This small molecule binds to this protein.
Small molecule (SMILES): CC(=O)N[C@H]1[C@H](O[C@H]2[C@H](O)[C@@H](NC(C)=O)CO[C@@H]2CO)O[C@H](CO)[C@@H](O)[C@@H]1O

Binding-site contacts:
Ligand atom O3 contacts residue NAG2 of chain 2.E at 4.4 Å.
Ligand atom C8 contacts residue GLU2 of chain 2.A at 4.2 Å.
Ligand atom C2 contacts residue ASN5 of chain 2.A at 2.4 Å.
Ligand atom O6 contacts residue NAG2 of chain 2.E at 3.8 Å.
Ligand atom O5 contacts residue ASN5 of chain 2.A at 2.4 Å (h-bond).
Ligand atom C8 contacts residue TYR203 of chain 2.A at 4.0 Å (hydrophobic).
Ligand atom C8 contacts residue SER7 of chain 2.A at 3.6 Å.
Ligand atom O7 contacts residue NAG2 of chain 2.E at 3.0 Å.
Ligand atom N2 contacts residue ASN5 of chain 2.A at 2.9 Å (h-bond).
Ligand atom C3 contacts residue SER7 of chain 2.A at 4.4 Å.
Ligand atom O7 contacts residue NAG1 of chain 2.E at 3.9 Å.
Ligand atom C6 contacts residue GLU2 of chain 2.A at 4.5 Å.
Ligand atom C3 contacts residue ASN5 of chain 2.A at 3.7 Å.
Ligand atom C2 contacts residue SER7 of chain 2.A at 3.8 Å.
Ligand atom C1 contacts residue SER7 of chain 2.A at 3.5 Å.
Ligand atom C7 contacts residue SER7 of chain 2.A at 3.8 Å.
Ligand atom O6 contacts residue GLU2 of chain 2.A at 3.6 Å (salt-bridge).
Ligand atom C7 contacts residue NAG2 of chain 2.E at 3.6 Å.
Ligand atom C7 contacts residue ASN5 of chain 2.A at 3.8 Å.
Ligand atom C1 contacts residue ASN5 of chain 2.A at 1.4 Å.
Ligand atom N2 contacts residue SER7 of chain 2.A at 2.9 Å (h-bond).
Ligand atom C5 contacts residue ASN5 of chain 2.A at 3.6 Å.
Ligand atom O7 contacts residue ASN5 of chain 2.A at 4.3 Å.
Ligand atom C8 contacts residue NAG2 of chain 2.E at 3.7 Å.
Ligand atom C4 contacts residue ASN5 of chain 2.A at 4.2 Å.

Sequence of chain 2.A:
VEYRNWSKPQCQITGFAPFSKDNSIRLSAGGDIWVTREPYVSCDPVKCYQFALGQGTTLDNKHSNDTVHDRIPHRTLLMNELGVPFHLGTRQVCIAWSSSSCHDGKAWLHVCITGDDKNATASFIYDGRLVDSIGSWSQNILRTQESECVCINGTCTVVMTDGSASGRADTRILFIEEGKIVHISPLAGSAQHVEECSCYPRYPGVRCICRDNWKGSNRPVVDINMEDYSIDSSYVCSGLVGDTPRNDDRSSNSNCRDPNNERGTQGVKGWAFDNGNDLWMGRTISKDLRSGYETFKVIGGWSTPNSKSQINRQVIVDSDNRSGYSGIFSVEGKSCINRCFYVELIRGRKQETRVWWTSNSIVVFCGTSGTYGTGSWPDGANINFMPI